Sequence of chain 1.B:
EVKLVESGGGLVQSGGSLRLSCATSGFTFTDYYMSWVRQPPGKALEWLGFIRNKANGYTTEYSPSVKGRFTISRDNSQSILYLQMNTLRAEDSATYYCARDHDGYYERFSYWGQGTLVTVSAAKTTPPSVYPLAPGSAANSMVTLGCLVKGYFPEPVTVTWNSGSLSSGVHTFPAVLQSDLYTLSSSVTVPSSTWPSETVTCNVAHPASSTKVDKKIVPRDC

Sequence of chain 1.A:
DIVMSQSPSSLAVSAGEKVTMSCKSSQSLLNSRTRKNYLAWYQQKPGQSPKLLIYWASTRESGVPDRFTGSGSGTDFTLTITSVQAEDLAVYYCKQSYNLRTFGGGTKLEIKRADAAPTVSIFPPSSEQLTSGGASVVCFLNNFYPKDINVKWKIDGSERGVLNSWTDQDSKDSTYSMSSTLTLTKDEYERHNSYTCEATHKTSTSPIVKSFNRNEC

Binding-site contacts:
Ligand atom C5 contacts residue HIS102 of chain 1.B at 3.7 Å.
Ligand atom C4 contacts residue GLU107 of chain 1.B at 3.0 Å.
Ligand atom O3 contacts residue PHE50 of chain 1.B at 3.5 Å.
Ligand atom O1A contacts residue ARG52 of chain 1.B at 2.6 Å (salt-bridge).
Ligand atom C10 contacts residue ASN56 of chain 1.B at 3.0 Å.
Ligand atom C4 contacts residue TYR33 of chain 1.B at 3.5 Å (hydrophobic).
Ligand atom O5 contacts residue SER97 of chain 1.A at 2.7 Å (h-bond).
Ligand atom C4 contacts residue HIS102 of chain 1.B at 3.9 Å.
Ligand atom C7 contacts residue TYR98 of chain 1.A at 4.0 Å (hydrophobic).
Ligand atom O7 contacts residue GLY104 of chain 1.B at 3.7 Å.
Ligand atom C9 contacts residue ASN56 of chain 1.B at 3.5 Å.
Ligand atom O1A contacts residue ARG33 of chain 1.A at 3.5 Å (salt-bridge).
Ligand atom O1B contacts residue ARG52 of chain 1.B at 2.9 Å (salt-bridge).
Ligand atom O3 contacts residue ARG101 of chain 1.A at 3.3 Å (salt-bridge).
Ligand atom O7 contacts residue ASN31 of chain 1.A at 3.6 Å (h-bond).
Ligand atom C1 contacts residue TYR33 of chain 1.B at 3.5 Å (hydrophobic).
Ligand atom C6 contacts residue ASN56 of chain 1.B at 3.7 Å.
Ligand atom C5 contacts residue SER97 of chain 1.A at 3.5 Å.
Ligand atom O5 contacts residue ARG101 of chain 1.A at 3.6 Å.
Ligand atom C3 contacts residue ARG101 of chain 1.A at 3.9 Å.
Ligand atom O4 contacts residue TYR33 of chain 1.B at 3.5 Å (h-bond).
Ligand atom O7 contacts residue TYR98 of chain 1.A at 3.9 Å.
Ligand atom O5 contacts residue TYR98 of chain 1.A at 3.6 Å (h-bond).
Ligand atom O4 contacts residue HIS102 of chain 1.B at 3.8 Å.
Ligand atom O1A contacts residue TYR33 of chain 1.B at 2.5 Å (h-bond).
Ligand atom O7 contacts residue ASN56 of chain 1.B at 3.2 Å (h-bond).
Ligand atom O5 contacts residue HIS102 of chain 1.B at 3.0 Å.
Ligand atom O7 contacts residue TYR38 of chain 1.A at 3.2 Å.
Ligand atom C11 contacts residue ASN56 of chain 1.B at 2.8 Å.
Ligand atom O4 contacts residue GLU107 of chain 1.B at 2.7 Å (salt-bridge).
Ligand atom C2 contacts residue TYR33 of chain 1.B at 3.9 Å (hydrophobic).
Ligand atom O5 contacts residue GLY104 of chain 1.B at 4.0 Å.
Ligand atom C5 contacts residue GLU107 of chain 1.B at 3.4 Å.
Ligand atom O8 contacts residue ARG33 of chain 1.A at 3.6 Å.
Ligand atom O4 contacts residue ARG101 of chain 1.A at 2.8 Å (salt-bridge).
Ligand atom C3 contacts residue TYR33 of chain 1.B at 3.9 Å (hydrophobic).
Ligand atom C4 contacts residue ARG101 of chain 1.A at 3.9 Å.
Ligand atom O4 contacts residue SER97 of chain 1.A at 3.6 Å (h-bond).
Ligand atom C5 contacts residue TYR33 of chain 1.B at 3.6 Å (hydrophobic).
Ligand atom C1 contacts residue ARG52 of chain 1.B at 3.5 Å.

The protein below binds the small molecule below.
Small molecule (SMILES): C=CCO[C@]1(C(=O)O)C[C@@H](O[C@@]2(C(=O)O)O[C@H]([C@H](O)CO)[C@H](O)[C@H](O)[C@@H]2O)[C@@H](O)[C@@H]([C@H](O)CO)O1